A protein and the small-molecule ligand that binds it are described below.
Small molecule (SMILES): NC(=[NH2+])c1cc2c(I)cccc2s1

Binding-site contacts:
Ligand atom C7 contacts residue SER177 of chain 1.A at 3.5 Å.
Ligand atom C4 contacts residue CYS173 of chain 1.A at 4.0 Å (hydrophobic).
Ligand atom I9 contacts residue GLY196 of chain 1.A at 4.2 Å.
Ligand atom N2 contacts residue TRP193 of chain 1.A at 3.9 Å.
Ligand atom C8 contacts residue GLN174 of chain 1.A at 3.9 Å.
Ligand atom C3 contacts residue GLN174 of chain 1.A at 4.2 Å.
Ligand atom C1 contacts residue TRP193 of chain 1.A at 3.8 Å (hydrophobic).
Ligand atom S2 contacts residue TRP193 of chain 1.A at 3.8 Å.
Ligand atom C9 contacts residue GLN174 of chain 1.A at 3.9 Å.
Ligand atom N2 contacts residue ASP171 of chain 1.A at 3.1 Å (salt-bridge).
Ligand atom C5 contacts residue GLY194 of chain 1.A at 3.9 Å.
Ligand atom C0 contacts residue TRP193 of chain 1.A at 4.0 Å (hydrophobic).
Ligand atom N1 contacts residue GLY196 of chain 1.A at 2.8 Å (h-bond).
Ligand atom C6 contacts residue SER192 of chain 1.A at 3.7 Å.
Ligand atom C0 contacts residue ASP171 of chain 1.A at 3.6 Å.
Ligand atom N2 contacts residue GLY204 of chain 1.A at 3.3 Å.
Ligand atom C3 contacts residue CYS173 of chain 1.A at 4.0 Å (hydrophobic).
Ligand atom C4 contacts residue GLN174 of chain 1.A at 4.0 Å.
Ligand atom C3 contacts residue TRP193 of chain 1.A at 4.0 Å (hydrophobic).
Ligand atom C5 contacts residue CYS173 of chain 1.A at 4.0 Å (hydrophobic).
Ligand atom C0 contacts residue SER172 of chain 1.A at 3.3 Å.
Ligand atom C5 contacts residue CYS197 of chain 1.A at 3.8 Å (hydrophobic).
Ligand atom C1 contacts residue SER172 of chain 1.A at 3.8 Å.
Ligand atom C1 contacts residue GLY194 of chain 1.A at 3.8 Å.
Ligand atom C1 contacts residue GLY196 of chain 1.A at 4.1 Å.
Ligand atom C1 contacts residue CYS173 of chain 1.A at 4.0 Å (hydrophobic).
Ligand atom C7 contacts residue GLN174 of chain 1.A at 3.9 Å.
Ligand atom S2 contacts residue SER172 of chain 1.A at 3.9 Å.
Ligand atom I9 contacts residue CYS197 of chain 1.A at 4.1 Å.
Ligand atom C0 contacts residue GLY204 of chain 1.A at 4.2 Å.
Ligand atom C6 contacts residue SER177 of chain 1.A at 3.4 Å.
Ligand atom N2 contacts residue SER172 of chain 1.A at 2.9 Å (h-bond).
Ligand atom N1 contacts residue ASP171 of chain 1.A at 2.9 Å (salt-bridge).
Ligand atom N1 contacts residue SER172 of chain 1.A at 3.6 Å.
Ligand atom N1 contacts residue GLY194 of chain 1.A at 3.7 Å.
Ligand atom C0 contacts residue GLY196 of chain 1.A at 3.8 Å.
Ligand atom C0 contacts residue GLY194 of chain 1.A at 3.8 Å.
Ligand atom N1 contacts residue CYS197 of chain 1.A at 3.8 Å.
Ligand atom C5 contacts residue GLY196 of chain 1.A at 3.3 Å.
Ligand atom S2 contacts residue VAL191 of chain 1.A at 3.9 Å.

Sequence of chain 1.A:
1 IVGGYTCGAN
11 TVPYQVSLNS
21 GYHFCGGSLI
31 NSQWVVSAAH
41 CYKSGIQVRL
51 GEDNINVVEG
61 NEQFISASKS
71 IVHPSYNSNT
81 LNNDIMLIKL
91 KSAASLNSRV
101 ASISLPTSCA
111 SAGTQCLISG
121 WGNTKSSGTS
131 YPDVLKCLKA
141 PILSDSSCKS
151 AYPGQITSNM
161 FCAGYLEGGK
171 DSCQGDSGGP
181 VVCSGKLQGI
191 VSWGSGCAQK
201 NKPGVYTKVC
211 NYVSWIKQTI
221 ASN